Sequence of chain 1.B:
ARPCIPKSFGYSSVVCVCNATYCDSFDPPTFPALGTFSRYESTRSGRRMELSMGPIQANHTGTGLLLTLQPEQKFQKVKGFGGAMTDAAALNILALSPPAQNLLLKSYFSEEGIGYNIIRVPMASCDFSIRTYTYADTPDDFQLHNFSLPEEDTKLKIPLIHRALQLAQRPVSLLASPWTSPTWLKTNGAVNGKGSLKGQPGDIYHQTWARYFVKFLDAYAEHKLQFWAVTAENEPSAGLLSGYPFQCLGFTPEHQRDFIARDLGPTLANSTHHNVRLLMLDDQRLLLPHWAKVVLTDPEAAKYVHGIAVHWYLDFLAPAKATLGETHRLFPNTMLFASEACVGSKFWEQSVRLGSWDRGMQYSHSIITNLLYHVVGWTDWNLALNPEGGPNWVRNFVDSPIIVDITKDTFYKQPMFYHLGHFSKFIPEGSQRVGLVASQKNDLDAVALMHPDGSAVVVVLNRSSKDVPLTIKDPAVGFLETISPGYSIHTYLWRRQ

A small-molecule ligand and the protein it binds are described below.
Small molecule (SMILES): CC(=O)N[C@@H]1[C@@H](O)[C@H](O)[C@@H](CO)O[C@H]1O

Binding-site contacts:
Ligand atom O7 contacts residue ASN146 of chain 1.B at 3.5 Å (h-bond).
Ligand atom O5 contacts residue HIS145 of chain 1.B at 4.0 Å.
Ligand atom O5 contacts residue ASN146 of chain 1.B at 2.3 Å (h-bond).
Ligand atom C2 contacts residue ASN146 of chain 1.B at 2.5 Å.
Ligand atom C7 contacts residue THR138 of chain 1.B at 4.3 Å.
Ligand atom C4 contacts residue ASN146 of chain 1.B at 4.2 Å.
Ligand atom C8 contacts residue THR138 of chain 1.B at 3.8 Å.
Ligand atom N2 contacts residue ASN146 of chain 1.B at 3.0 Å (h-bond).
Ligand atom C7 contacts residue ASN146 of chain 1.B at 3.4 Å.
Ligand atom C1 contacts residue ASN146 of chain 1.B at 1.4 Å.
Ligand atom C5 contacts residue ASN146 of chain 1.B at 3.7 Å.
Ligand atom C3 contacts residue ASN146 of chain 1.B at 3.8 Å.